Binding-site contacts:
Ligand atom O7 contacts residue GLY239 of chain 49.F at 3.6 Å.
Ligand atom C3 contacts residue ASN240 of chain 49.F at 3.7 Å.
Ligand atom N2 contacts residue ASN240 of chain 49.F at 2.8 Å (h-bond).
Ligand atom C1 contacts residue ASN240 of chain 49.F at 1.5 Å.
Ligand atom C8 contacts residue ASN240 of chain 49.F at 3.9 Å.
Ligand atom O7 contacts residue ASN240 of chain 49.F at 3.0 Å (h-bond).
Ligand atom C2 contacts residue ASN240 of chain 49.F at 2.5 Å.
Ligand atom C4 contacts residue ASN240 of chain 49.F at 4.3 Å.
Ligand atom C5 contacts residue ASN240 of chain 49.F at 3.7 Å.
Ligand atom C7 contacts residue ASN240 of chain 49.F at 3.2 Å.
Ligand atom O5 contacts residue ASN240 of chain 49.F at 2.4 Å (h-bond).

This protein binds this small molecule.
Small molecule (SMILES): CC(=O)N[C@@H]1[C@@H](O)[C@H](O)[C@@H](CO)O[C@H]1O

Sequence of chain 49.F:
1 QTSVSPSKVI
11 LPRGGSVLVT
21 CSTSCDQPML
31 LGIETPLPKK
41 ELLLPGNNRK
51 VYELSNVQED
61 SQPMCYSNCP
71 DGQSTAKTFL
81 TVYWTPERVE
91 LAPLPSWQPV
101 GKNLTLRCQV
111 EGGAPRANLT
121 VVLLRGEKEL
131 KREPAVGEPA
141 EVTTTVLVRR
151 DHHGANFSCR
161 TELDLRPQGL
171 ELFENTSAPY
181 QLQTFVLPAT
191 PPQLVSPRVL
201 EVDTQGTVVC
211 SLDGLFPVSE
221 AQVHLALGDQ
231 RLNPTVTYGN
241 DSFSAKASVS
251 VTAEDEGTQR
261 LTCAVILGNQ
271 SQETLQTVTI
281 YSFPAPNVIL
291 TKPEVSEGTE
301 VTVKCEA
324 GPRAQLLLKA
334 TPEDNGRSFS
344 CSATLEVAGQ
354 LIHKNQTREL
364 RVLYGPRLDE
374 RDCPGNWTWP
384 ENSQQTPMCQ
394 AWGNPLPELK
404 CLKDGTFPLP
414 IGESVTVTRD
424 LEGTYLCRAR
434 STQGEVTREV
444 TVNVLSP